Binding-site contacts:
Ligand atom C8 contacts residue TYR653 of chain 1.A at 3.8 Å (hydrophobic).
Ligand atom C1 contacts residue ASN655 of chain 1.A at 1.4 Å.
Ligand atom C4 contacts residue ASN655 of chain 1.A at 4.2 Å.
Ligand atom C2 contacts residue ASN655 of chain 1.A at 2.4 Å.
Ligand atom C3 contacts residue ASN655 of chain 1.A at 3.8 Å.
Ligand atom N2 contacts residue ASN655 of chain 1.A at 2.9 Å (h-bond).
Ligand atom O5 contacts residue ASN655 of chain 1.A at 2.4 Å (h-bond).
Ligand atom C7 contacts residue ASN655 of chain 1.A at 3.5 Å.
Ligand atom C5 contacts residue ASN655 of chain 1.A at 3.7 Å.
Ligand atom O7 contacts residue ASN655 of chain 1.A at 3.8 Å.

A protein and the small-molecule ligand that binds it are described below.
Small molecule (SMILES): CC(=O)N[C@@H]1[C@@H](O)[C@H](O)[C@@H](CO)O[C@H]1O

Sequence of chain 1.A:
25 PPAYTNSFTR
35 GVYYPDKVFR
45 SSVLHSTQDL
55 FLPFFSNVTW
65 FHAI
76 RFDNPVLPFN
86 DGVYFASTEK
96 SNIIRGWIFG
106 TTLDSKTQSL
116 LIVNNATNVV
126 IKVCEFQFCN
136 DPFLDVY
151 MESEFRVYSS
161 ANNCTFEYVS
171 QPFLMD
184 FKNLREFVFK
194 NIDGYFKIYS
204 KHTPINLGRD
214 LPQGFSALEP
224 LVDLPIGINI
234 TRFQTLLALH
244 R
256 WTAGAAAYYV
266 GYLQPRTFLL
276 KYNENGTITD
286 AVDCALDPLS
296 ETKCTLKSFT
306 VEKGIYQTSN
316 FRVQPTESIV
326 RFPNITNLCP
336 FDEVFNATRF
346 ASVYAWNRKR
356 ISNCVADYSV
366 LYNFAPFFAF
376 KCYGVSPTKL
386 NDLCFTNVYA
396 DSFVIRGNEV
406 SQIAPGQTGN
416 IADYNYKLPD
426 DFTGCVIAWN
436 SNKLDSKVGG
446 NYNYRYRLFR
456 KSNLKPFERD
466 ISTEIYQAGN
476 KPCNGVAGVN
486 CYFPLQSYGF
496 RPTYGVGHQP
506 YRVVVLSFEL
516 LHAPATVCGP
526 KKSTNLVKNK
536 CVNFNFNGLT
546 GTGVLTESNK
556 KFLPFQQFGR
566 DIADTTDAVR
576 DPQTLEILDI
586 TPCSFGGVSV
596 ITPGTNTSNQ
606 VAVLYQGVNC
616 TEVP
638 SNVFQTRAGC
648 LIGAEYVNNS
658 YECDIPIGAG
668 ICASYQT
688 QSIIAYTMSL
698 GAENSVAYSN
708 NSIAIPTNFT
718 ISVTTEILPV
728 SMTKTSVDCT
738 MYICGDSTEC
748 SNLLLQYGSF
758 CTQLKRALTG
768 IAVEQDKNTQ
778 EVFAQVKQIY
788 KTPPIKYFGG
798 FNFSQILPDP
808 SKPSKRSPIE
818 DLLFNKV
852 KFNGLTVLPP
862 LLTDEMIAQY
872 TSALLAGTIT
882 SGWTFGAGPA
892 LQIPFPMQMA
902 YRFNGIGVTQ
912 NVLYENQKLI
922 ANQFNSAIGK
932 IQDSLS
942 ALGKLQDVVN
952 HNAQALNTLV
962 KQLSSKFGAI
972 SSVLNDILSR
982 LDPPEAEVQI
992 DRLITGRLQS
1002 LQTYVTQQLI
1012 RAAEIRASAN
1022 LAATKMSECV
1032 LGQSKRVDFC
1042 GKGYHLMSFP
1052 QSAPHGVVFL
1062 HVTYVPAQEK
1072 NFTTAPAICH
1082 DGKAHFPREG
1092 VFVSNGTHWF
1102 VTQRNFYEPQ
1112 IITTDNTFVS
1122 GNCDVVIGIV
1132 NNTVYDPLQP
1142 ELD